Sequence of chain 1.A:
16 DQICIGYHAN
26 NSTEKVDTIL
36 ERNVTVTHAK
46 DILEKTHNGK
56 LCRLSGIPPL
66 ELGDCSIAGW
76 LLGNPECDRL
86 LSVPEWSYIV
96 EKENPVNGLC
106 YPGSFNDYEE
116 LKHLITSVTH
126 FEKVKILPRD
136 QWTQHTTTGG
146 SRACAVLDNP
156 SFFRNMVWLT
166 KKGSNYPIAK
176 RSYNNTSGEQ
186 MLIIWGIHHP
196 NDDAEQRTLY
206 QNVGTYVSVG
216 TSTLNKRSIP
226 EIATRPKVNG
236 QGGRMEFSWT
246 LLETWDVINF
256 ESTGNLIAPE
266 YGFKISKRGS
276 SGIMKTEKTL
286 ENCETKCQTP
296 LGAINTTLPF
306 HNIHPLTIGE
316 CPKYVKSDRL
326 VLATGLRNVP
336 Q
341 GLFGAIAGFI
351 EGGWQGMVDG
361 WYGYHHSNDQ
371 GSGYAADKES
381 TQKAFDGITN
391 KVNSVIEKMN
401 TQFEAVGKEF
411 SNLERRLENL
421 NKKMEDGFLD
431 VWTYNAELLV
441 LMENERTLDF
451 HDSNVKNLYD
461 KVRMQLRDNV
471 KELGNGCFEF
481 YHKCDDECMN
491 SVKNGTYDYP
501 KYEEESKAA

The protein below binds the small molecule below.
Small molecule (SMILES): CC(=O)N[C@@H]1[C@@H](O)[C@H](O)[C@@H](CO)O[C@H]1O

Binding-site contacts:
Ligand atom C8 contacts residue SER491 of chain 1.A at 4.2 Å.
Ligand atom O7 contacts residue ASN494 of chain 1.A at 3.0 Å (h-bond).
Ligand atom O7 contacts residue SER491 of chain 1.A at 3.4 Å.
Ligand atom O7 contacts residue THR496 of chain 1.A at 3.9 Å.
Ligand atom O7 contacts residue ASN490 of chain 1.A at 3.5 Å (h-bond).
Ligand atom C7 contacts residue GLU487 of chain 1.A at 4.3 Å.
Ligand atom C8 contacts residue GLU487 of chain 1.A at 3.2 Å.
Ligand atom C1 contacts residue ASN494 of chain 1.A at 2.9 Å.
Ligand atom C1 contacts residue ASN490 of chain 1.A at 4.2 Å.
Ligand atom C7 contacts residue ASN490 of chain 1.A at 3.6 Å.
Ligand atom O7 contacts residue GLU487 of chain 1.A at 4.5 Å.
Ligand atom C5 contacts residue ASN494 of chain 1.A at 4.2 Å.
Ligand atom N2 contacts residue ASN494 of chain 1.A at 4.0 Å.
Ligand atom C2 contacts residue ASN494 of chain 1.A at 3.4 Å.
Ligand atom C7 contacts residue SER491 of chain 1.A at 4.2 Å.
Ligand atom C8 contacts residue ASN490 of chain 1.A at 3.4 Å.
Ligand atom O5 contacts residue ASN494 of chain 1.A at 2.9 Å (h-bond).
Ligand atom C7 contacts residue ASN494 of chain 1.A at 3.9 Å.